The protein below binds the small molecule below.
Small molecule (SMILES): CC(=O)N[C@@H]1[C@@H](O)[C@H](O)[C@@H](CO)O[C@H]1O

Binding-site contacts:
Ligand atom O7 contacts residue ASN269 of chain 15.F at 3.4 Å (h-bond).
Ligand atom C4 contacts residue ASN269 of chain 15.F at 3.7 Å.
Ligand atom O7 contacts residue TRP97 of chain 15.F at 3.8 Å.
Ligand atom C2 contacts residue ASN269 of chain 15.F at 2.5 Å.
Ligand atom C7 contacts residue ASN269 of chain 15.F at 3.5 Å.
Ligand atom O3 contacts residue ASN269 of chain 15.F at 4.4 Å.
Ligand atom C4 contacts residue TRP97 of chain 15.F at 4.1 Å (hydrophobic).
Ligand atom C1 contacts residue ASN269 of chain 15.F at 1.4 Å.
Ligand atom C3 contacts residue ASN269 of chain 15.F at 3.1 Å.
Ligand atom C5 contacts residue ASN269 of chain 15.F at 3.0 Å.
Ligand atom C3 contacts residue TRP97 of chain 15.F at 2.7 Å (hydrophobic).
Ligand atom O5 contacts residue ASN269 of chain 15.F at 2.4 Å (h-bond).
Ligand atom O3 contacts residue TRP97 of chain 15.F at 2.5 Å (h-bond).
Ligand atom C6 contacts residue ASN269 of chain 15.F at 4.3 Å.
Ligand atom N2 contacts residue TRP97 of chain 15.F at 2.4 Å (h-bond).
Ligand atom C2 contacts residue TRP97 of chain 15.F at 3.1 Å (hydrophobic).
Ligand atom O4 contacts residue TRP97 of chain 15.F at 3.8 Å.
Ligand atom C8 contacts residue PRO99 of chain 15.F at 3.9 Å (hydrophobic).
Ligand atom C1 contacts residue TRP97 of chain 15.F at 4.2 Å (hydrophobic).
Ligand atom N2 contacts residue ASN269 of chain 15.F at 2.8 Å (h-bond).
Ligand atom O3 contacts residue PRO95 of chain 15.F at 4.4 Å.
Ligand atom C8 contacts residue TRP97 of chain 15.F at 4.0 Å (hydrophobic).
Ligand atom C7 contacts residue TRP97 of chain 15.F at 3.3 Å (hydrophobic).

Sequence of chain 15.F:
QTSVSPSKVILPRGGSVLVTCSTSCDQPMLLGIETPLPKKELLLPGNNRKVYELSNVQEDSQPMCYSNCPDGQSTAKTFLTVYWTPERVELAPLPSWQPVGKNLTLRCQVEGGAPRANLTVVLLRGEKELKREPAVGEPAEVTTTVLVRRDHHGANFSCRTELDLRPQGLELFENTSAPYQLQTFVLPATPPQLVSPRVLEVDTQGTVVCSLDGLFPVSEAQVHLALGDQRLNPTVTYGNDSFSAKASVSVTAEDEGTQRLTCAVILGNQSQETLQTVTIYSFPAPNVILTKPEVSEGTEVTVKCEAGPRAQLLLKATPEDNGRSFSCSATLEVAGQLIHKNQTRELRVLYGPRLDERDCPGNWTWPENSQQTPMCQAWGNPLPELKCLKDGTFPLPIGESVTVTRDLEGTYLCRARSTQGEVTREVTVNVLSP